Binding-site contacts:
Ligand atom N13 contacts residue ARG836 of chain 1.D at 3.9 Å.
Ligand atom C17 contacts residue TYR740 of chain 1.D at 4.1 Å (hydrophobic).
Ligand atom C26 contacts residue ILE840 of chain 1.D at 4.0 Å (hydrophobic).
Ligand atom C27 contacts residue ASN736 of chain 1.D at 3.7 Å.
Ligand atom C21 contacts residue TYR740 of chain 1.D at 3.6 Å (hydrophobic).
Ligand atom C26 contacts residue VAL737 of chain 1.D at 3.7 Å (hydrophobic).
Ligand atom C05 contacts residue ARG836 of chain 1.D at 4.1 Å.
Ligand atom C21 contacts residue PHE833 of chain 1.D at 3.6 Å (hydrophobic).
Ligand atom C27 contacts residue PHE733 of chain 1.D at 3.6 Å (hydrophobic).
Ligand atom C10 contacts residue ARG836 of chain 1.D at 3.5 Å.
Ligand atom C19 contacts residue LEU773 of chain 1.D at 4.0 Å (hydrophobic).
Ligand atom C05 contacts residue ARG1002 of chain 1.D at 4.1 Å.
Ligand atom C26 contacts residue ASN736 of chain 1.D at 3.6 Å.
Ligand atom O01 contacts residue ARG1002 of chain 1.D at 3.9 Å.
Ligand atom C15 contacts residue ILE840 of chain 1.D at 3.6 Å (hydrophobic).
Ligand atom C21 contacts residue ARG836 of chain 1.D at 4.0 Å.
Ligand atom C22 contacts residue ASP797 of chain 1.D at 3.6 Å.
Ligand atom C25 contacts residue ILE840 of chain 1.D at 3.6 Å (hydrophobic).
Ligand atom C14 contacts residue ILE840 of chain 1.D at 4.2 Å (hydrophobic).
Ligand atom C21 contacts residue ASP797 of chain 1.D at 3.9 Å.
Ligand atom C12 contacts residue ILE840 of chain 1.D at 3.7 Å (hydrophobic).
Ligand atom C28 contacts residue PHE733 of chain 1.D at 3.6 Å (hydrophobic).
Ligand atom C06 contacts residue ARG1002 of chain 1.D at 3.5 Å.
Ligand atom C11 contacts residue PHE733 of chain 1.D at 3.9 Å (hydrophobic).
Ligand atom C23 contacts residue GLU777 of chain 1.D at 3.4 Å.
Ligand atom C27 contacts residue VAL737 of chain 1.D at 3.9 Å (hydrophobic).
Ligand atom C10 contacts residue ILE840 of chain 1.D at 3.8 Å (hydrophobic).
Ligand atom C24 contacts residue GLU777 of chain 1.D at 4.1 Å.
Ligand atom N03 contacts residue ARG836 of chain 1.D at 3.8 Å.
Ligand atom S09 contacts residue ARG836 of chain 1.D at 3.9 Å.
Ligand atom C19 contacts residue ARG836 of chain 1.D at 4.1 Å.
Ligand atom O16 contacts residue ILE840 of chain 1.D at 3.9 Å.
Ligand atom C23 contacts residue LEU773 of chain 1.D at 4.1 Å (hydrophobic).
Ligand atom S09 contacts residue ASN794 of chain 1.D at 3.9 Å.
Ligand atom C19 contacts residue TYR740 of chain 1.D at 3.5 Å (hydrophobic).
Ligand atom C04 contacts residue ARG836 of chain 1.D at 3.4 Å.
Ligand atom C11 contacts residue ILE840 of chain 1.D at 4.1 Å (hydrophobic).
Ligand atom C20 contacts residue ASP797 of chain 1.D at 3.8 Å.
Ligand atom C04 contacts residue ARG1002 of chain 1.D at 4.0 Å.
Ligand atom C23 contacts residue ASP797 of chain 1.D at 3.9 Å.

Sequence of chain 1.D:
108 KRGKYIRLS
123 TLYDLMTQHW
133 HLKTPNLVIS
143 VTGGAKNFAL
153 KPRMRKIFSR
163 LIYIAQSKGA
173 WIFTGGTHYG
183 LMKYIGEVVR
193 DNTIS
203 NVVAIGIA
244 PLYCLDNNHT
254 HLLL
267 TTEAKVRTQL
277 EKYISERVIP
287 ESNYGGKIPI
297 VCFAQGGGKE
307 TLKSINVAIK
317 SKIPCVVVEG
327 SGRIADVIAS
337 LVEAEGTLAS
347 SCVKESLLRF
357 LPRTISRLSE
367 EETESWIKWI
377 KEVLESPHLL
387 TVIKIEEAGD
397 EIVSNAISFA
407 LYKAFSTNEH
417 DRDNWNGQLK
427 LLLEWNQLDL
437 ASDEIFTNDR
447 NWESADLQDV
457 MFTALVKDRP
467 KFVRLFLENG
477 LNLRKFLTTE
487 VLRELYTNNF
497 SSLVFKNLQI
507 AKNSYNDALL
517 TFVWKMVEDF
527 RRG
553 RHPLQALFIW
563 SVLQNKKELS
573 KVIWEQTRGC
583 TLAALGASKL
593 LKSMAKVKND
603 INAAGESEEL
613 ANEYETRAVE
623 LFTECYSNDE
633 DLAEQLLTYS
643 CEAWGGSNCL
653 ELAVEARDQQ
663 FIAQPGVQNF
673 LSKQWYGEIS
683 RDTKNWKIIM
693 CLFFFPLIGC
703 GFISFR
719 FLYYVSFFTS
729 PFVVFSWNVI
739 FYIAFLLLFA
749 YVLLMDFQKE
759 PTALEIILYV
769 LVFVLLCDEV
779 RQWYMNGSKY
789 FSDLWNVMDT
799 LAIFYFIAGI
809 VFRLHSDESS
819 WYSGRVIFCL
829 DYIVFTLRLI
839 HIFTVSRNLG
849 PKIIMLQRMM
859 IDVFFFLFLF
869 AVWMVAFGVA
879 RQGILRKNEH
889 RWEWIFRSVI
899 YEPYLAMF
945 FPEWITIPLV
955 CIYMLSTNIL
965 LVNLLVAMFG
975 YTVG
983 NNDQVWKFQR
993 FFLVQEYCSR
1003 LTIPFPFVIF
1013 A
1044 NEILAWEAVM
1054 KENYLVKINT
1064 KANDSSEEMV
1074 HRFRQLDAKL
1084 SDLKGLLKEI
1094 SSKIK

A protein and the small-molecule ligand that binds it are described below.
Small molecule (SMILES): Cc1cccc(COc2ccccc2C(=O)N(CCCN)Cc2cccs2)c1